This protein binds this small molecule.
Small molecule (SMILES): O=P(O)(O)/C=C/[C@@H](O)[C@@H](O)[C@H](O)CCO

Sequence of chain 1.A:
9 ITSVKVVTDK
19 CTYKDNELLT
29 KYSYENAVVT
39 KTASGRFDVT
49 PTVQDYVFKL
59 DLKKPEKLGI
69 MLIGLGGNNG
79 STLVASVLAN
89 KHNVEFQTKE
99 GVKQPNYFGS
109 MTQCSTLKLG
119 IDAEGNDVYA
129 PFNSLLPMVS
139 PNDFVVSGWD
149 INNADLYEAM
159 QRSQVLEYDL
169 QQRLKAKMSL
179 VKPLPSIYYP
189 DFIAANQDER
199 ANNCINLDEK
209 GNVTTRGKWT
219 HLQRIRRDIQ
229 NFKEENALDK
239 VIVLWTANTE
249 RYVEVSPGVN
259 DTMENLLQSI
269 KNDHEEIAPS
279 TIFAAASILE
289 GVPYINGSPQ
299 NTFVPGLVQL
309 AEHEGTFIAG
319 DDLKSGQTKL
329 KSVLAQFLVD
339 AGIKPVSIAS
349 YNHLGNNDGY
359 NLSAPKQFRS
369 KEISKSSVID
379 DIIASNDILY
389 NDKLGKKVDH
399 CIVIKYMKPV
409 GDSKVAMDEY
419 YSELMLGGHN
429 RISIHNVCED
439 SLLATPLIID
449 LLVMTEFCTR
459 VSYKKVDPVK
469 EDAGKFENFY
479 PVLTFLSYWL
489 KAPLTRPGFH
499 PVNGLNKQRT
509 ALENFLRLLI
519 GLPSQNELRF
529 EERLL

Binding-site contacts:
Ligand atom O3P contacts residue THR326 of chain 1.A at 2.6 Å (h-bond).
Ligand atom O3P contacts residue GLN325 of chain 1.A at 3.4 Å.
Ligand atom O2P contacts residue LYS412 of chain 1.A at 3.0 Å (salt-bridge).
Ligand atom O1P contacts residue GLN325 of chain 1.A at 3.4 Å (h-bond).
Ligand atom O2P contacts residue GLN325 of chain 1.A at 2.5 Å (h-bond).
Ligand atom C1 contacts residue LEU360 of chain 1.A at 3.6 Å (hydrophobic).
Ligand atom O1P contacts residue SER323 of chain 1.A at 3.1 Å (h-bond).
Ligand atom C2 contacts residue LEU352 of chain 1.A at 3.3 Å (hydrophobic).
Ligand atom O3 contacts residue NAI1 of chain 1.E at 3.2 Å (h-bond).
Ligand atom O1P contacts residue THR326 of chain 1.A at 3.0 Å (h-bond).
Ligand atom C7 contacts residue LYS489 of chain 1.A at 3.1 Å.
Ligand atom P contacts residue THR326 of chain 1.A at 3.4 Å.
Ligand atom O3P contacts residue LYS373 of chain 1.A at 3.0 Å.
Ligand atom O5 contacts residue LYS489 of chain 1.A at 2.9 Å (salt-bridge).
Ligand atom C6 contacts residue LYS373 of chain 1.A at 3.4 Å.
Ligand atom C6 contacts residue LYS489 of chain 1.A at 3.5 Å.
Ligand atom O1 contacts residue LYS373 of chain 1.A at 3.8 Å.
Ligand atom C5 contacts residue NAI1 of chain 1.E at 3.7 Å.
Ligand atom C3 contacts residue ASP356 of chain 1.A at 3.5 Å.
Ligand atom O3 contacts residue LYS369 of chain 1.A at 3.1 Å (salt-bridge).
Ligand atom C2 contacts residue ASP356 of chain 1.A at 3.5 Å.
Ligand atom P contacts residue GLN325 of chain 1.A at 3.3 Å.
Ligand atom O3P contacts residue LYS489 of chain 1.A at 3.7 Å.
Ligand atom C1 contacts residue LEU352 of chain 1.A at 3.7 Å (hydrophobic).
Ligand atom C3 contacts residue LEU360 of chain 1.A at 3.8 Å (hydrophobic).
Ligand atom C2 contacts residue LEU360 of chain 1.A at 3.5 Å (hydrophobic).
Ligand atom P contacts residue GLY324 of chain 1.A at 3.3 Å.
Ligand atom O4 contacts residue LYS412 of chain 1.A at 3.8 Å.
Ligand atom O1P contacts residue LYS327 of chain 1.A at 3.7 Å.
Ligand atom C3 contacts residue LYS369 of chain 1.A at 3.5 Å.
Ligand atom O2P contacts residue GLY324 of chain 1.A at 3.0 Å.
Ligand atom O4 contacts residue ASP438 of chain 1.A at 2.5 Å (salt-bridge).
Ligand atom O3 contacts residue ASP356 of chain 1.A at 2.5 Å (salt-bridge).
Ligand atom O5 contacts residue LYS369 of chain 1.A at 3.0 Å (salt-bridge).
Ligand atom O1 contacts residue ILE402 of chain 1.A at 3.7 Å.
Ligand atom C6 contacts residue LYS412 of chain 1.A at 3.6 Å.
Ligand atom C1 contacts residue ILE402 of chain 1.A at 3.2 Å (hydrophobic).
Ligand atom O5 contacts residue LYS373 of chain 1.A at 3.8 Å.
Ligand atom O1P contacts residue GLY324 of chain 1.A at 2.5 Å (h-bond).
Ligand atom C5 contacts residue LYS489 of chain 1.A at 3.4 Å.